Sequence of chain 8.A:
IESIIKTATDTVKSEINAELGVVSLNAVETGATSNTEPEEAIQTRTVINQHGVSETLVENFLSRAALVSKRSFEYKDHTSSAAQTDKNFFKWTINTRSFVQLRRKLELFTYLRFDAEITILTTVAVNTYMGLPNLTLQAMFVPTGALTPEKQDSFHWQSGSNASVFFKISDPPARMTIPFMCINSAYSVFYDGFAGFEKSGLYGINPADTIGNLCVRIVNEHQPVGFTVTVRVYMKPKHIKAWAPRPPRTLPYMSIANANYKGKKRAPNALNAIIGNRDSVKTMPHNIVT

Binding-site contacts:
Ligand atom O10 contacts residue LYS270 of chain 8.A at 3.0 Å (salt-bridge).
Ligand atom O3 contacts residue GLY282 of chain 8.A at 3.3 Å.
Ligand atom C8 contacts residue ASN180 of chain 8.B at 3.0 Å.
Ligand atom O1B contacts residue ASP91 of chain 8.B at 3.8 Å.
Ligand atom O4 contacts residue ASP91 of chain 8.B at 2.4 Å (salt-bridge).
Ligand atom O4 contacts residue ASN275 of chain 8.A at 2.8 Å (h-bond).
Ligand atom C6 contacts residue PRO231 of chain 8.B at 3.8 Å (hydrophobic).
Ligand atom C10 contacts residue LYS270 of chain 8.A at 3.6 Å.
Ligand atom O6 contacts residue ASP91 of chain 8.B at 3.2 Å.
Ligand atom O4 contacts residue ARG95 of chain 8.B at 3.3 Å (salt-bridge).
Ligand atom O7 contacts residue ASN180 of chain 8.B at 3.2 Å (h-bond).
Ligand atom C4 contacts residue ARG104 of chain 8.B at 3.7 Å.
Ligand atom C5 contacts residue ASN275 of chain 8.A at 3.5 Å.
Ligand atom C3 contacts residue ARG104 of chain 8.B at 3.8 Å.
Ligand atom C3 contacts residue PRO274 of chain 8.A at 3.7 Å (hydrophobic).
Ligand atom O6 contacts residue PRO274 of chain 8.A at 3.8 Å.
Ligand atom C4 contacts residue PRO231 of chain 8.B at 3.4 Å (hydrophobic).
Ligand atom O3 contacts residue PRO274 of chain 8.A at 3.6 Å.
Ligand atom C10 contacts residue ASN275 of chain 8.A at 3.2 Å.
Ligand atom C4 contacts residue ASP232 of chain 8.B at 3.5 Å.
Ligand atom C10 contacts residue PRO231 of chain 8.B at 3.5 Å (hydrophobic).
Ligand atom C11 contacts residue GLY234 of chain 8.B at 3.7 Å.
Ligand atom O4 contacts residue ASP232 of chain 8.B at 2.9 Å (salt-bridge).
Ligand atom O10 contacts residue ASN275 of chain 8.A at 2.7 Å (h-bond).
Ligand atom O7 contacts residue PRO274 of chain 8.A at 3.5 Å.
Ligand atom C4 contacts residue ASP91 of chain 8.B at 3.4 Å.
Ligand atom O7 contacts residue LYS270 of chain 8.A at 3.4 Å (salt-bridge).
Ligand atom C11 contacts residue PRO231 of chain 8.B at 3.5 Å (hydrophobic).
Ligand atom O1B contacts residue ARG104 of chain 8.B at 2.4 Å (salt-bridge).
Ligand atom N5 contacts residue PRO231 of chain 8.B at 2.6 Å (h-bond).
Ligand atom C11 contacts residue ILE233 of chain 8.B at 3.5 Å (hydrophobic).
Ligand atom C4 contacts residue ASN275 of chain 8.A at 3.7 Å.
Ligand atom C1 contacts residue ARG104 of chain 8.B at 3.4 Å.
Ligand atom C3 contacts residue ARG95 of chain 8.B at 3.8 Å.
Ligand atom C11 contacts residue ASP232 of chain 8.B at 3.4 Å.
Ligand atom N5 contacts residue ASN275 of chain 8.A at 3.5 Å (h-bond).
Ligand atom C4 contacts residue PRO274 of chain 8.A at 3.8 Å (hydrophobic).
Ligand atom C7 contacts residue ASN180 of chain 8.B at 3.5 Å.
Ligand atom C5 contacts residue PRO231 of chain 8.B at 3.4 Å (hydrophobic).
Ligand atom C10 contacts residue ASP232 of chain 8.B at 3.6 Å.

This protein binds this small molecule.
Small molecule (SMILES): CC(=O)N[C@@H]1[C@@H](O)[C@H](O[C@@H]2O[C@H](CO[C@]3(C(=O)O)C[C@H](O)[C@@H](NC(C)=O)[C@H]([C@H](O)[C@H](O)CO)O3)[C@H](O)[C@H](O)[C@H]2O)[C@@H](CO)O[C@H]1O

Sequence of chain 8.B:
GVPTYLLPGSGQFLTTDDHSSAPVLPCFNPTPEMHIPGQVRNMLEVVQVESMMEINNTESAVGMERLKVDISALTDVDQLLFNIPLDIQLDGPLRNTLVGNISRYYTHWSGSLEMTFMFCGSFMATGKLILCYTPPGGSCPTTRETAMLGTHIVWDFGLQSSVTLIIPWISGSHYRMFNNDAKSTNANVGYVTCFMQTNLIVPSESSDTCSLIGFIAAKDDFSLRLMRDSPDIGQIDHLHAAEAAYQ